Binding-site contacts:
Ligand atom C19 contacts residue TRP116 of chain 1.B at 4.2 Å (hydrophobic).
Ligand atom C12 contacts residue TRP116 of chain 1.B at 4.1 Å (hydrophobic).
Ligand atom O18 contacts residue ARG314 of chain 1.B at 3.5 Å (salt-bridge).
Ligand atom C15 contacts residue ARG314 of chain 1.B at 3.4 Å.
Ligand atom C21 contacts residue MET315 of chain 1.B at 4.0 Å (hydrophobic).
Ligand atom O19 contacts residue ASN267 of chain 1.B at 2.7 Å (h-bond).
Ligand atom O17 contacts residue LEU311 of chain 1.B at 3.8 Å.
Ligand atom C1 contacts residue MET315 of chain 1.B at 3.7 Å (hydrophobic).
Ligand atom O19 contacts residue SAH1 of chain 1.F at 3.8 Å.
Ligand atom C22 contacts residue PRO353 of chain 1.B at 4.0 Å (hydrophobic).
Ligand atom C11 contacts residue TRP116 of chain 1.B at 3.5 Å (hydrophobic).
Ligand atom O23 contacts residue THR172 of chain 1.B at 4.0 Å.
Ligand atom C3 contacts residue MET315 of chain 1.B at 3.8 Å (hydrophobic).
Ligand atom O16 contacts residue ARG314 of chain 1.B at 4.2 Å.
Ligand atom C3 contacts residue ASN267 of chain 1.B at 3.3 Å.
Ligand atom C3 contacts residue TYR153 of chain 1.B at 4.2 Å (hydrophobic).
Ligand atom C11 contacts residue LEU311 of chain 1.B at 4.0 Å (hydrophobic).
Ligand atom O18 contacts residue TRP116 of chain 1.B at 3.5 Å.
Ligand atom C12 contacts residue MET170 of chain 1.B at 3.8 Å (hydrophobic).
Ligand atom C18 contacts residue MET170 of chain 1.B at 3.8 Å (hydrophobic).
Ligand atom O19 contacts residue PHE263 of chain 1.B at 3.8 Å.
Ligand atom C12 contacts residue LEU311 of chain 1.B at 4.0 Å (hydrophobic).
Ligand atom C13 contacts residue PRO353 of chain 1.B at 3.8 Å (hydrophobic).
Ligand atom O21 contacts residue PHE263 of chain 1.B at 3.1 Å.
Ligand atom C18 contacts residue TRP116 of chain 1.B at 4.0 Å (hydrophobic).
Ligand atom C17 contacts residue LEU311 of chain 1.B at 3.8 Å (hydrophobic).
Ligand atom C17 contacts residue MET170 of chain 1.B at 3.9 Å (hydrophobic).
Ligand atom C21 contacts residue MET170 of chain 1.B at 4.0 Å (hydrophobic).
Ligand atom O20 contacts residue MET170 of chain 1.B at 4.2 Å.
Ligand atom O20 contacts residue PHE263 of chain 1.B at 3.8 Å.
Ligand atom C4 contacts residue MET170 of chain 1.B at 4.1 Å (hydrophobic).
Ligand atom C16 contacts residue MET170 of chain 1.B at 3.7 Å (hydrophobic).
Ligand atom C4 contacts residue ASN267 of chain 1.B at 3.1 Å.
Ligand atom C5 contacts residue MET170 of chain 1.B at 3.9 Å (hydrophobic).
Ligand atom C4 contacts residue MET315 of chain 1.B at 4.2 Å (hydrophobic).
Ligand atom C18 contacts residue LEU311 of chain 1.B at 3.7 Å (hydrophobic).
Ligand atom C3 contacts residue LEU319 of chain 1.B at 4.2 Å (hydrophobic).
Ligand atom C6 contacts residue PHE263 of chain 1.B at 4.2 Å (hydrophobic).
Ligand atom C2 contacts residue MET315 of chain 1.B at 3.6 Å (hydrophobic).
Ligand atom C11 contacts residue ARG314 of chain 1.B at 4.2 Å.

Sequence of chain 1.B:
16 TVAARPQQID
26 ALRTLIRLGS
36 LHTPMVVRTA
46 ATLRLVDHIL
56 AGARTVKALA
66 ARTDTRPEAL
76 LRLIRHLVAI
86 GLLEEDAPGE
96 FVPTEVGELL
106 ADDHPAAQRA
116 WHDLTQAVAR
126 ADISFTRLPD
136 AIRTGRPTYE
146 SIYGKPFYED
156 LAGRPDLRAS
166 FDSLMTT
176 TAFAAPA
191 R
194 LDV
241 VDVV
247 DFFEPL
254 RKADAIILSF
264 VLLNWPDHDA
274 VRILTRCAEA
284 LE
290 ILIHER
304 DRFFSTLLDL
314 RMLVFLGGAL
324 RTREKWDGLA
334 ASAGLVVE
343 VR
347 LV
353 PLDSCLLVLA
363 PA

A small-molecule ligand and the protein it binds are described below.
Small molecule (SMILES): CC[C@@]1(O)C[C@H](O)c2c(cc3c(c2O)C(=O)c2c(O)cccc2C3=O)[C@H]1C(=O)OC